Sequence of chain 1.A:
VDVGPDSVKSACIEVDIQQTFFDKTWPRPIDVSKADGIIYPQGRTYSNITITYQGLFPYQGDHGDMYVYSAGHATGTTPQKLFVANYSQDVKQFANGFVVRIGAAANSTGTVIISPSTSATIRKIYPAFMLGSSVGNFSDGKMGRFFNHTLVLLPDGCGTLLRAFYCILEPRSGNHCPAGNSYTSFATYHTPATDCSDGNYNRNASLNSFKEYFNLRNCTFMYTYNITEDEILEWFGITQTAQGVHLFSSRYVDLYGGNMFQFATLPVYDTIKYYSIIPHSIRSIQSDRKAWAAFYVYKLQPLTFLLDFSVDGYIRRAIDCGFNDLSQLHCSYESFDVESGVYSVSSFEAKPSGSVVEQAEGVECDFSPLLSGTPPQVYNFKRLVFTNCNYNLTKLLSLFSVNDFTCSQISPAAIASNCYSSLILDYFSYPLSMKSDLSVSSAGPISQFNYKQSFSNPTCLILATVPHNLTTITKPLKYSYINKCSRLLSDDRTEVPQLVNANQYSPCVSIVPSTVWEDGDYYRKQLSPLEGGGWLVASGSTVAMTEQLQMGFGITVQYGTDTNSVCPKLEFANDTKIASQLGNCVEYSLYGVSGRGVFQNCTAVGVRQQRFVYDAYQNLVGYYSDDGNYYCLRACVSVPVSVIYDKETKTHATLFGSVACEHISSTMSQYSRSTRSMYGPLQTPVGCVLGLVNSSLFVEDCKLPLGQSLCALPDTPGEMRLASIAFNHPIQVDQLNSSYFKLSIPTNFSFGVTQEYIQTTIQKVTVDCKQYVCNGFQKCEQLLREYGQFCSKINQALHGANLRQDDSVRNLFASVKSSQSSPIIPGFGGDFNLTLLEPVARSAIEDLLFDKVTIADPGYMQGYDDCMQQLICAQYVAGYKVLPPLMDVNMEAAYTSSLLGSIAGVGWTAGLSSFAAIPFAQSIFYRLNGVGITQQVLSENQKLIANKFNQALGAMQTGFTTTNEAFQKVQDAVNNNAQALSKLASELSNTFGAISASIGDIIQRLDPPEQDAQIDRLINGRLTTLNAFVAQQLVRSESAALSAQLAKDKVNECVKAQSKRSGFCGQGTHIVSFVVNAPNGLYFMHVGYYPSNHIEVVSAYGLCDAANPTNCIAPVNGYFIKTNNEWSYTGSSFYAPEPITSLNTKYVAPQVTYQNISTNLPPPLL

Binding-site contacts:
Ligand atom C7 contacts residue ASN128 of chain 1.A at 3.2 Å.
Ligand atom C4 contacts residue ASN128 of chain 1.A at 4.2 Å.
Ligand atom C2 contacts residue ASN128 of chain 1.A at 2.4 Å.
Ligand atom C5 contacts residue ASN128 of chain 1.A at 3.7 Å.
Ligand atom C5 contacts residue TYR277 of chain 1.A at 3.7 Å (hydrophobic).
Ligand atom C7 contacts residue GLU252 of chain 1.A at 3.3 Å.
Ligand atom C5 contacts residue TYR277 of chain 1.A at 4.3 Å (hydrophobic).
Ligand atom O5 contacts residue TYR277 of chain 1.A at 3.9 Å.
Ligand atom O6 contacts residue TYR277 of chain 1.A at 2.5 Å (h-bond).
Ligand atom C2 contacts residue TYR277 of chain 1.A at 3.9 Å (hydrophobic).
Ligand atom C6 contacts residue TYR277 of chain 1.A at 3.3 Å (hydrophobic).
Ligand atom C3 contacts residue TYR277 of chain 1.A at 3.8 Å (hydrophobic).
Ligand atom O4 contacts residue GLU252 of chain 1.A at 2.5 Å (salt-bridge).
Ligand atom O6 contacts residue TYR277 of chain 1.A at 3.5 Å (h-bond).
Ligand atom C3 contacts residue ASN128 of chain 1.A at 3.8 Å.
Ligand atom N2 contacts residue GLU252 of chain 1.A at 3.8 Å.
Ligand atom O7 contacts residue ILE253 of chain 1.A at 3.7 Å.
Ligand atom O7 contacts residue GLU252 of chain 1.A at 2.9 Å (salt-bridge).
Ligand atom C6 contacts residue GLU252 of chain 1.A at 4.1 Å.
Ligand atom C3 contacts residue GLU252 of chain 1.A at 3.2 Å.
Ligand atom O3 contacts residue TYR277 of chain 1.A at 3.4 Å.
Ligand atom O7 contacts residue ASN128 of chain 1.A at 3.2 Å (h-bond).
Ligand atom O4 contacts residue ILE253 of chain 1.A at 4.4 Å.
Ligand atom C2 contacts residue TYR277 of chain 1.A at 3.9 Å (hydrophobic).
Ligand atom O3 contacts residue GLU252 of chain 1.A at 4.4 Å.
Ligand atom O5 contacts residue TYR277 of chain 1.A at 3.4 Å.
Ligand atom C3 contacts residue TYR277 of chain 1.A at 3.4 Å (hydrophobic).
Ligand atom C4 contacts residue GLU252 of chain 1.A at 3.3 Å.
Ligand atom C1 contacts residue TYR277 of chain 1.A at 4.0 Å (hydrophobic).
Ligand atom C1 contacts residue ASN128 of chain 1.A at 1.4 Å.
Ligand atom O6 contacts residue TYR277 of chain 1.A at 3.7 Å.
Ligand atom C1 contacts residue GLU252 of chain 1.A at 3.4 Å.
Ligand atom C5 contacts residue GLU252 of chain 1.A at 3.3 Å.
Ligand atom N2 contacts residue ASN128 of chain 1.A at 2.8 Å (h-bond).
Ligand atom C8 contacts residue ASN128 of chain 1.A at 4.3 Å.
Ligand atom O5 contacts residue ASN128 of chain 1.A at 2.4 Å (h-bond).
Ligand atom O5 contacts residue GLU252 of chain 1.A at 3.8 Å.
Ligand atom C2 contacts residue GLU252 of chain 1.A at 3.8 Å.
Ligand atom C1 contacts residue TYR277 of chain 1.A at 3.6 Å (hydrophobic).
Ligand atom C8 contacts residue GLU252 of chain 1.A at 4.2 Å.

The protein below binds the small molecule below.
Small molecule (SMILES): CC(=O)N[C@H]1[C@H](O[C@H]2[C@H](O)[C@@H](NC(C)=O)CO[C@@H]2CO)O[C@H](CO)[C@@H](O[C@@H]2O[C@H](CO[C@H]3O[C@H](CO)[C@@H](O)[C@H](O)[C@@H]3O)[C@@H](O)[C@H](O[C@H]3O[C@H](CO)[C@@H](O)[C@H](O)[C@@H]3O)[C@@H]2O)[C@@H]1O